This protein binds this small molecule.
Small molecule (SMILES): CC(=O)N[C@H]1[C@H](O[C@H]2[C@H](O)[C@@H](NC(C)=O)CO[C@@H]2CO)O[C@H](CO)[C@@H](O[C@@H]2O[C@H](CO[C@H]3O[C@H](CO)[C@@H](O)[C@H](O)[C@@H]3O)[C@@H](O)[C@H](O)[C@@H]2O)[C@@H]1O

Sequence of chain 1.I:
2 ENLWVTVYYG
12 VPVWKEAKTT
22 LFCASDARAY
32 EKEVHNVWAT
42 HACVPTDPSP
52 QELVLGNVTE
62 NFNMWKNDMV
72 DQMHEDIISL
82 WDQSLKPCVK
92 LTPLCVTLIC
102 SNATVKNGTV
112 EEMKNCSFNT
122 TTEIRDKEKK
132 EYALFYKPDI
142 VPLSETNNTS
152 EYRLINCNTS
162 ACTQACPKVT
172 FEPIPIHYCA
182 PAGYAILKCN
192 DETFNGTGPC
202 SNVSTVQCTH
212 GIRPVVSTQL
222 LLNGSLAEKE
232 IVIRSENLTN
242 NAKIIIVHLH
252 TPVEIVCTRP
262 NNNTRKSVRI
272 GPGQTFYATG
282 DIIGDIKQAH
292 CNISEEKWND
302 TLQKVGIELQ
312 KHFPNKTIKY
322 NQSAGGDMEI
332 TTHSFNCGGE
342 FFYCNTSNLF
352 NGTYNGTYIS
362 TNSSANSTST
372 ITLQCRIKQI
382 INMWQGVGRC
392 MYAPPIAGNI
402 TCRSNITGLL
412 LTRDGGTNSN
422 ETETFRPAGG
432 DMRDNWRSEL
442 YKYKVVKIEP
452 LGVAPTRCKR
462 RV

Binding-site contacts:
Ligand atom C7 contacts residue ASN116 of chain 1.I at 3.2 Å.
Ligand atom O6 contacts residue TYR133 of chain 1.I at 3.9 Å.
Ligand atom O7 contacts residue ASN116 of chain 1.I at 3.1 Å (h-bond).
Ligand atom O5 contacts residue ASN116 of chain 1.I at 2.4 Å (h-bond).
Ligand atom O6 contacts residue SER118 of chain 1.I at 3.4 Å.
Ligand atom C4 contacts residue ASN116 of chain 1.I at 4.2 Å.
Ligand atom C1 contacts residue ASN116 of chain 1.I at 1.4 Å.
Ligand atom C7 contacts residue TYR133 of chain 1.I at 4.3 Å (hydrophobic).
Ligand atom O7 contacts residue TYR133 of chain 1.I at 3.8 Å.
Ligand atom C3 contacts residue ASN116 of chain 1.I at 3.8 Å.
Ligand atom O6 contacts residue CYS117 of chain 1.I at 4.2 Å.
Ligand atom C8 contacts residue LYS131 of chain 1.I at 3.7 Å.
Ligand atom C8 contacts residue ASP282 of chain 1.I at 3.4 Å.
Ligand atom C5 contacts residue ASN116 of chain 1.I at 3.7 Å.
Ligand atom C2 contacts residue ASN116 of chain 1.I at 2.5 Å.
Ligand atom C6 contacts residue TYR133 of chain 1.I at 4.3 Å (hydrophobic).
Ligand atom N2 contacts residue ASN116 of chain 1.I at 2.9 Å (h-bond).
Ligand atom C5 contacts residue TYR133 of chain 1.I at 4.0 Å (hydrophobic).
Ligand atom C8 contacts residue ASN116 of chain 1.I at 4.4 Å.